A small-molecule ligand and the protein it binds are described below.
Small molecule (SMILES): CC(=O)N[C@H]1[C@H](O[C@H]2[C@H](O)[C@@H](NC(C)=O)CO[C@@H]2CO)O[C@H](CO)[C@@H](O)[C@@H]1O

Binding-site contacts:
Ligand atom C3 contacts residue LYS337 of chain 1.A at 4.4 Å.
Ligand atom C6 contacts residue GLY295 of chain 2.A at 3.8 Å.
Ligand atom O6 contacts residue VAL288 of chain 2.A at 4.5 Å.
Ligand atom C1 contacts residue ASN290 of chain 2.A at 1.4 Å.
Ligand atom C8 contacts residue VAL288 of chain 2.A at 4.3 Å (hydrophobic).
Ligand atom O6 contacts residue SER297 of chain 2.A at 4.2 Å.
Ligand atom C1 contacts residue VAL289 of chain 2.A at 4.5 Å (hydrophobic).
Ligand atom C7 contacts residue ASN290 of chain 2.A at 3.7 Å.
Ligand atom O7 contacts residue ASN290 of chain 2.A at 3.9 Å.
Ligand atom O5 contacts residue GLY295 of chain 2.A at 3.6 Å.
Ligand atom C8 contacts residue SER297 of chain 2.A at 3.5 Å.
Ligand atom N2 contacts residue ASN290 of chain 2.A at 3.1 Å (h-bond).
Ligand atom C5 contacts residue GLY295 of chain 2.A at 4.5 Å.
Ligand atom C5 contacts residue VAL288 of chain 2.A at 3.6 Å (hydrophobic).
Ligand atom O7 contacts residue LYS256 of chain 2.A at 4.0 Å.
Ligand atom O5 contacts residue VAL289 of chain 2.A at 4.0 Å.
Ligand atom C2 contacts residue ARG245 of chain 2.A at 4.3 Å.
Ligand atom C8 contacts residue LEU286 of chain 2.A at 4.1 Å (hydrophobic).
Ligand atom C3 contacts residue ASN290 of chain 2.A at 3.9 Å.
Ligand atom C1 contacts residue ARG245 of chain 2.A at 3.9 Å.
Ligand atom C5 contacts residue ASN290 of chain 2.A at 3.7 Å.
Ligand atom C2 contacts residue ASN290 of chain 2.A at 2.5 Å.
Ligand atom O4 contacts residue LYS337 of chain 1.A at 3.8 Å.
Ligand atom C4 contacts residue ASN290 of chain 2.A at 4.3 Å.
Ligand atom O5 contacts residue VAL288 of chain 2.A at 3.8 Å.
Ligand atom C1 contacts residue VAL288 of chain 2.A at 4.0 Å (hydrophobic).
Ligand atom O3 contacts residue LYS337 of chain 1.A at 3.5 Å (salt-bridge).
Ligand atom O6 contacts residue GLY295 of chain 2.A at 3.6 Å.
Ligand atom O6 contacts residue GLU296 of chain 2.A at 3.4 Å (salt-bridge).
Ligand atom O5 contacts residue GLU296 of chain 2.A at 4.4 Å.
Ligand atom O5 contacts residue ASN290 of chain 2.A at 2.3 Å (h-bond).
Ligand atom N2 contacts residue ARG245 of chain 2.A at 4.0 Å.
Ligand atom C6 contacts residue GLU296 of chain 2.A at 4.0 Å.

Sequence of chain 2.A:
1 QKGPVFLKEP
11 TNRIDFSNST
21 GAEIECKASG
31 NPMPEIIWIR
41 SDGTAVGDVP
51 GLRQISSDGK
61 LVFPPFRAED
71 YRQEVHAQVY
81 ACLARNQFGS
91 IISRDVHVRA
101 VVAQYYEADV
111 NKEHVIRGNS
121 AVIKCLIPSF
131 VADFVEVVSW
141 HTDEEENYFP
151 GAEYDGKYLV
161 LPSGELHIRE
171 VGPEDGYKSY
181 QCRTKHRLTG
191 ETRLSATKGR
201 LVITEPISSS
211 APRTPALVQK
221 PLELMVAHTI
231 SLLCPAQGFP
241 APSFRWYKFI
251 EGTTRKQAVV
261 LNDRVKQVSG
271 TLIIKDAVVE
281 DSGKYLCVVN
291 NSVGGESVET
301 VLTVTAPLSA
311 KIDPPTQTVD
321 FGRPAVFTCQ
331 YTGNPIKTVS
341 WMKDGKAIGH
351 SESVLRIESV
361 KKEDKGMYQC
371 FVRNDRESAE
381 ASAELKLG

Sequence of chain 1.A:
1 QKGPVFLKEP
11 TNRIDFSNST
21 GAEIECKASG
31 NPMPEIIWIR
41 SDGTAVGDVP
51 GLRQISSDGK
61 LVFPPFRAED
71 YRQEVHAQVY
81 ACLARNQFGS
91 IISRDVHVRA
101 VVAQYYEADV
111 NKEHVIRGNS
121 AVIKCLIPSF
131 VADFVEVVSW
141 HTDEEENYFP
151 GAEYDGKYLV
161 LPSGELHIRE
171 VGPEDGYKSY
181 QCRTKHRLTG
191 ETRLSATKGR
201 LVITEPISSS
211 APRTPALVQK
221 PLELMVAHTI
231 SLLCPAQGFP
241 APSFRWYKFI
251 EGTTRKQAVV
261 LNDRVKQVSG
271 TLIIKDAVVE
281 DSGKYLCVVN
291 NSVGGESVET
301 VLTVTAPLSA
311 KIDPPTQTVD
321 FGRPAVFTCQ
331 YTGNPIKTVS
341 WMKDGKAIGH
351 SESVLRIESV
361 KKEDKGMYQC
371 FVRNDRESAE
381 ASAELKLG